Sequence of chain 1.A:
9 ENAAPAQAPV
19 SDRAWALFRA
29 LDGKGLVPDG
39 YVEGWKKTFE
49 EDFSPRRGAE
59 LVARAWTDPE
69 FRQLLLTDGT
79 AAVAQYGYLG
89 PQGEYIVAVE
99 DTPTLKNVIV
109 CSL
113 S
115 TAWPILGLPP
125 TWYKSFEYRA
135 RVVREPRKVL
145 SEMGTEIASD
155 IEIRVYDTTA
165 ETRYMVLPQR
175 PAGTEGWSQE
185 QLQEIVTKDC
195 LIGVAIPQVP

Binding-site contacts:
Ligand atom N contacts residue VAL55 of chain 1.B at 4.2 Å.
Ligand atom C contacts residue TYR37 of chain 1.B at 4.0 Å (hydrophobic).
Ligand atom C contacts residue VAL55 of chain 1.B at 3.7 Å (hydrophobic).
Ligand atom C4 contacts residue SER113 of chain 1.A at 4.0 Å.
Ligand atom C3 contacts residue CSD112 of chain 1.A at 4.0 Å.
Ligand atom C4 contacts residue TYR76 of chain 1.B at 4.1 Å (hydrophobic).
Ligand atom C1 contacts residue GLN90 of chain 1.A at 3.9 Å.
Ligand atom C4 contacts residue TRP117 of chain 1.A at 4.3 Å (hydrophobic).
Ligand atom C2 contacts residue TYR76 of chain 1.B at 4.4 Å (hydrophobic).
Ligand atom N contacts residue TYR76 of chain 1.B at 4.1 Å.
Ligand atom C contacts residue TYR76 of chain 1.B at 3.9 Å (hydrophobic).
Ligand atom C contacts residue MET40 of chain 1.B at 2.0 Å (hydrophobic).
Ligand atom N contacts residue MET40 of chain 1.B at 2.7 Å (h-bond).
Ligand atom C3 contacts residue VAL52 of chain 1.B at 4.0 Å (hydrophobic).
Ligand atom C2 contacts residue MET40 of chain 1.B at 4.0 Å (hydrophobic).
Ligand atom C1 contacts residue TRP117 of chain 1.A at 4.1 Å (hydrophobic).
Ligand atom C2 contacts residue VAL52 of chain 1.B at 4.5 Å (hydrophobic).
Ligand atom C3 contacts residue NO1 of chain 1.D at 3.7 Å.
Ligand atom C4 contacts residue NO1 of chain 1.D at 3.2 Å.
Ligand atom C1 contacts residue MET40 of chain 1.B at 3.8 Å (hydrophobic).
Ligand atom C3 contacts residue ARG56 of chain 1.B at 3.8 Å.
Ligand atom C4 contacts residue TYR37 of chain 1.B at 3.7 Å (hydrophobic).
Ligand atom N contacts residue TYR37 of chain 1.B at 4.2 Å.
Ligand atom C4 contacts residue TYR72 of chain 1.B at 3.5 Å (hydrophobic).
Ligand atom C2 contacts residue NO1 of chain 1.D at 3.8 Å.
Ligand atom C1 contacts residue VAL52 of chain 1.B at 4.0 Å (hydrophobic).
Ligand atom C1 contacts residue NO1 of chain 1.D at 3.8 Å.
Ligand atom C3 contacts residue TYR76 of chain 1.B at 4.3 Å (hydrophobic).

Sequence of chain 1.B:
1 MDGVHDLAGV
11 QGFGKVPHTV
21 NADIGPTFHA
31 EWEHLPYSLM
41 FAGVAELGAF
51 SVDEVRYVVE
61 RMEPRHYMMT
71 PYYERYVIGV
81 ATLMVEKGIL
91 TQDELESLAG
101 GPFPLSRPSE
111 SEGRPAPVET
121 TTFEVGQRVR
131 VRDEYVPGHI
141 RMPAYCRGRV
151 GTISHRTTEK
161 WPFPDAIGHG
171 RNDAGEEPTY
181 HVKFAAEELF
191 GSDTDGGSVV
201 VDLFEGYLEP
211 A

This small molecule binds to this protein.
Small molecule (SMILES): [C-]#[N+]C(C)(C)C